Binding-site contacts:
Ligand atom C13 contacts residue SER293 of chain 1.B at 2.5 Å.
Ligand atom C9 contacts residue PHE338 of chain 1.B at 3.8 Å (hydrophobic).
Ligand atom C8 contacts residue TYR124 of chain 1.B at 2.6 Å (hydrophobic).
Ligand atom C18 contacts residue GLY121 of chain 1.B at 3.7 Å.
Ligand atom C2 contacts residue SER293 of chain 1.B at 3.0 Å.
Ligand atom C3 contacts residue ILE294 of chain 1.B at 3.2 Å (hydrophobic).
Ligand atom C7 contacts residue PHE338 of chain 1.B at 3.4 Å (hydrophobic).
Ligand atom C18 contacts residue GLU202 of chain 1.B at 3.5 Å.
Ligand atom C14 contacts residue TYR341 of chain 1.B at 3.0 Å (hydrophobic).
Ligand atom C2 contacts residue ILE294 of chain 1.B at 3.5 Å (hydrophobic).
Ligand atom C13 contacts residue ILE294 of chain 1.B at 4.0 Å (hydrophobic).
Ligand atom C5 contacts residue PHE295 of chain 1.B at 3.9 Å (hydrophobic).
Ligand atom C18 contacts residue TRP86 of chain 1.B at 4.2 Å (hydrophobic).
Ligand atom C8 contacts residue PHE338 of chain 1.B at 4.1 Å (hydrophobic).
Ligand atom C4 contacts residue PHE295 of chain 1.B at 4.1 Å (hydrophobic).
Ligand atom C8 contacts residue TYR337 of chain 1.B at 4.0 Å (hydrophobic).
Ligand atom C3 contacts residue SER293 of chain 1.B at 3.9 Å.
Ligand atom C13 contacts residue TYR341 of chain 1.B at 4.2 Å (hydrophobic).
Ligand atom C14 contacts residue ILE294 of chain 1.B at 4.1 Å (hydrophobic).
Ligand atom C7 contacts residue TYR124 of chain 1.B at 3.7 Å (hydrophobic).
Ligand atom C6 contacts residue TYR124 of chain 1.B at 3.8 Å (hydrophobic).
Ligand atom C17 contacts residue TRP86 of chain 1.B at 3.9 Å (hydrophobic).
Ligand atom C11 contacts residue HIS447 of chain 1.B at 4.0 Å.
Ligand atom C14 contacts residue SER293 of chain 1.B at 4.1 Å.
Ligand atom C7 contacts residue TYR337 of chain 1.B at 4.0 Å (hydrophobic).
Ligand atom C16 contacts residue TYR337 of chain 1.B at 4.1 Å (hydrophobic).
Ligand atom C5 contacts residue PHE338 of chain 1.B at 3.8 Å (hydrophobic).
Ligand atom C16 contacts residue HIS447 of chain 1.B at 3.7 Å.
Ligand atom C16 contacts residue TRP86 of chain 1.B at 3.9 Å (hydrophobic).
Ligand atom N1 contacts residue SER293 of chain 1.B at 3.2 Å (h-bond).
Ligand atom C10 contacts residue TYR337 of chain 1.B at 4.0 Å (hydrophobic).
Ligand atom C9 contacts residue TYR124 of chain 1.B at 3.5 Å (hydrophobic).
Ligand atom N12 contacts residue GLY121 of chain 1.B at 4.2 Å.
Ligand atom C11 contacts residue SER203 of chain 1.B at 4.0 Å.
Ligand atom C17 contacts residue GLY121 of chain 1.B at 4.1 Å.
Ligand atom C10 contacts residue TYR124 of chain 1.B at 4.0 Å (hydrophobic).
Ligand atom C6 contacts residue PHE338 of chain 1.B at 4.2 Å (hydrophobic).
Ligand atom C3 contacts residue PHE295 of chain 1.B at 3.3 Å (hydrophobic).
Ligand atom C11 contacts residue GLY121 of chain 1.B at 4.0 Å.
Ligand atom C15 contacts residue TRP286 of chain 1.B at 4.2 Å (hydrophobic).

Sequence of chain 1.B:
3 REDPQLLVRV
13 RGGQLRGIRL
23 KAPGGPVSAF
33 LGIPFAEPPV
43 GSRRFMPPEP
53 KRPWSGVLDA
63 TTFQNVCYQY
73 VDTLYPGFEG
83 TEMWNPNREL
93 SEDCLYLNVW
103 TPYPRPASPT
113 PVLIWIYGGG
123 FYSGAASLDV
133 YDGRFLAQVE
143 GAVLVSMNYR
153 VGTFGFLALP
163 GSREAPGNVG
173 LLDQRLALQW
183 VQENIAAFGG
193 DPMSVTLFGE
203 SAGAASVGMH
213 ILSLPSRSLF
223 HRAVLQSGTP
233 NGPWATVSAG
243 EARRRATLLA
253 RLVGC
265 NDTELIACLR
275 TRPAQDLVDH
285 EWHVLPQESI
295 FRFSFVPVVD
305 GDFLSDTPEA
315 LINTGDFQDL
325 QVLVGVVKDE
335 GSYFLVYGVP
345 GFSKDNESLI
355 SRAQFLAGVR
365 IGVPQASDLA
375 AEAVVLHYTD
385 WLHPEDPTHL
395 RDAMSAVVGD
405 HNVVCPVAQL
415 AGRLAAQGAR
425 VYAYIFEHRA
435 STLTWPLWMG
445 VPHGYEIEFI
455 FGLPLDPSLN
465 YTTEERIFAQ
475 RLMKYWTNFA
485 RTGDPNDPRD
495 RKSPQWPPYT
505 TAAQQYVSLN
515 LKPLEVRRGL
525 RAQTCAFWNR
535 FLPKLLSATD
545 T

This small molecule binds to this protein.
Small molecule (SMILES): C[N+](C)(C)CCCCCCCCCC[N+](C)(C)C